This protein binds this small molecule.
Small molecule (SMILES): CC(=O)N[C@@H]1[C@@H](O)[C@H](O)[C@@H](CO)O[C@H]1O

Binding-site contacts:
Ligand atom N2 contacts residue ASN318 of chain 1.C at 2.9 Å (h-bond).
Ligand atom O7 contacts residue ASN318 of chain 1.C at 3.2 Å (h-bond).
Ligand atom C3 contacts residue ASN318 of chain 1.C at 3.8 Å.
Ligand atom C2 contacts residue ASN318 of chain 1.C at 2.5 Å.
Ligand atom C7 contacts residue ASN318 of chain 1.C at 3.0 Å.
Ligand atom C5 contacts residue ASN318 of chain 1.C at 3.7 Å.
Ligand atom C8 contacts residue HIS417 of chain 1.C at 4.0 Å.
Ligand atom C8 contacts residue THR415 of chain 1.C at 4.1 Å.
Ligand atom C8 contacts residue ASN318 of chain 1.C at 3.6 Å.
Ligand atom C4 contacts residue ASN318 of chain 1.C at 4.2 Å.
Ligand atom O5 contacts residue ASN318 of chain 1.C at 2.4 Å (h-bond).
Ligand atom C1 contacts residue ASN318 of chain 1.C at 1.4 Å.

Sequence of chain 1.C:
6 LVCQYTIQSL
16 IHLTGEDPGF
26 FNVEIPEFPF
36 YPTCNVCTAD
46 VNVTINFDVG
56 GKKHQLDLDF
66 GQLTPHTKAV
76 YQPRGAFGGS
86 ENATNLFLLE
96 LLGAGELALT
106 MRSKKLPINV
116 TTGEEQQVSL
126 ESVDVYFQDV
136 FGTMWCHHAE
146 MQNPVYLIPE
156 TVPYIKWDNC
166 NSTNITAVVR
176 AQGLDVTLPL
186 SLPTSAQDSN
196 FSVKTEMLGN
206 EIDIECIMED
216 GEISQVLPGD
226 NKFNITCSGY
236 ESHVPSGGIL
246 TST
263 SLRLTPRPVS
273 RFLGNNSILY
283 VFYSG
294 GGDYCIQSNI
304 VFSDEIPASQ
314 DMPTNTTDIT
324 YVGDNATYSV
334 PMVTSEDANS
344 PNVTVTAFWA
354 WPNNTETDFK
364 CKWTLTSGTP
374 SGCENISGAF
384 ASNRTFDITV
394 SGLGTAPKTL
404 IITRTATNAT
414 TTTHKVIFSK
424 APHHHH